Binding-site contacts:
Ligand atom N4 contacts residue GLY22 of chain 1.A at 3.7 Å.
Ligand atom N3 contacts residue ILE21 of chain 1.A at 3.5 Å.
Ligand atom N4 contacts residue ILE21 of chain 1.A at 3.6 Å (h-bond).
Ligand atom N7 contacts residue ILE21 of chain 1.A at 4.4 Å.
Ligand atom N7 contacts residue CYS95 of chain 1.A at 2.9 Å (h-bond).
Ligand atom C8 contacts residue ILE21 of chain 1.A at 4.4 Å (hydrophobic).
Ligand atom C8 contacts residue ALA45 of chain 1.A at 4.5 Å (hydrophobic).
Ligand atom BR1 contacts residue MET92 of chain 1.A at 3.9 Å.
Ligand atom C10 contacts residue LEU146 of chain 1.A at 3.5 Å (hydrophobic).
Ligand atom C9 contacts residue CYS95 of chain 1.A at 3.2 Å (hydrophobic).
Ligand atom N2 contacts residue GLY98 of chain 1.A at 4.1 Å.
Ligand atom C8 contacts residue LEU146 of chain 1.A at 3.7 Å (hydrophobic).
Ligand atom C1 contacts residue LEU146 of chain 1.A at 3.9 Å (hydrophobic).
Ligand atom N7 contacts residue ALA45 of chain 1.A at 4.0 Å.
Ligand atom C12 contacts residue CYS95 of chain 1.A at 3.8 Å (hydrophobic).
Ligand atom C1 contacts residue ILE21 of chain 1.A at 3.7 Å (hydrophobic).
Ligand atom N5 contacts residue LEU146 of chain 1.A at 4.0 Å.
Ligand atom C9 contacts residue ILE21 of chain 1.A at 3.7 Å (hydrophobic).
Ligand atom N3 contacts residue GLY98 of chain 1.A at 3.9 Å.
Ligand atom N7 contacts residue LEU146 of chain 1.A at 4.1 Å.
Ligand atom C6 contacts residue CYS95 of chain 1.A at 4.4 Å (hydrophobic).
Ligand atom C9 contacts residue LEU146 of chain 1.A at 4.1 Å (hydrophobic).
Ligand atom BR1 contacts residue LEU146 of chain 1.A at 4.0 Å.
Ligand atom C10 contacts residue GLU93 of chain 1.A at 4.4 Å.
Ligand atom N2 contacts residue GLY22 of chain 1.A at 4.0 Å.
Ligand atom C12 contacts residue LEU94 of chain 1.A at 4.2 Å (hydrophobic).
Ligand atom C6 contacts residue ILE21 of chain 1.A at 3.7 Å (hydrophobic).
Ligand atom C12 contacts residue GLU93 of chain 1.A at 3.3 Å.
Ligand atom N4 contacts residue GLU99 of chain 1.A at 4.0 Å.
Ligand atom C12 contacts residue ALA45 of chain 1.A at 3.6 Å (hydrophobic).
Ligand atom N7 contacts residue LEU94 of chain 1.A at 3.9 Å.
Ligand atom BR1 contacts residue VAL77 of chain 1.A at 4.2 Å.
Ligand atom N7 contacts residue GLU93 of chain 1.A at 3.9 Å.
Ligand atom C8 contacts residue VAL29 of chain 1.A at 4.1 Å (hydrophobic).
Ligand atom N2 contacts residue ILE21 of chain 1.A at 3.0 Å (h-bond).
Ligand atom C12 contacts residue LEU146 of chain 1.A at 3.7 Å (hydrophobic).
Ligand atom C9 contacts residue LEU94 of chain 1.A at 4.2 Å (hydrophobic).
Ligand atom BR1 contacts residue ALA45 of chain 1.A at 4.3 Å.
Ligand atom C6 contacts residue LEU146 of chain 1.A at 3.7 Å (hydrophobic).
Ligand atom C10 contacts residue ALA45 of chain 1.A at 3.8 Å (hydrophobic).

The small molecule below binds the protein below.
Small molecule (SMILES): Brc1cncc(-c2nn[nH]n2)c1

Sequence of chain 1.A:
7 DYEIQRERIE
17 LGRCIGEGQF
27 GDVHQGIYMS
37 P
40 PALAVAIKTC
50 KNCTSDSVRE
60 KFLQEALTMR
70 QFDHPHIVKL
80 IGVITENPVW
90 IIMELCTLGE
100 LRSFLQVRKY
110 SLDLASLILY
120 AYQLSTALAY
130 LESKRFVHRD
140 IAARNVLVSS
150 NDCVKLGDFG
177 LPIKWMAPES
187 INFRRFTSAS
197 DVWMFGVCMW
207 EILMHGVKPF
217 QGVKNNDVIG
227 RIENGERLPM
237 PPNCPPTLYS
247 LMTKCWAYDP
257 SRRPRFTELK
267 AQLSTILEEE